Sequence of chain 2.A:
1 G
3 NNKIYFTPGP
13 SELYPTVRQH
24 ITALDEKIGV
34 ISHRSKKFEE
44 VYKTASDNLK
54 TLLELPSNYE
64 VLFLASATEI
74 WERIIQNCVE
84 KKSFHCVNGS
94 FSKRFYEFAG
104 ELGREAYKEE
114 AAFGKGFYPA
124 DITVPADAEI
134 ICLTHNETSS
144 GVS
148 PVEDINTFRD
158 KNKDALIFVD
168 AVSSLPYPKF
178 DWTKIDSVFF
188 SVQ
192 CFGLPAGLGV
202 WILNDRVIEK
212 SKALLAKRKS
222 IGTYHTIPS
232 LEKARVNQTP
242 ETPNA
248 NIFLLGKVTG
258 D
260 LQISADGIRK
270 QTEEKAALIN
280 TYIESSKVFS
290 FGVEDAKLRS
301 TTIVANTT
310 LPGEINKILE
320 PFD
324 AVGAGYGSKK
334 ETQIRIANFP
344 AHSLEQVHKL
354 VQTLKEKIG

Binding-site contacts:
Ligand atom C contacts residue P331 of chain 2.M at 4.2 Å.
Ligand atom OG contacts residue THR243 of chain 1.A at 4.1 Å.
Ligand atom OG contacts residue PHE94 of chain 2.A at 3.8 Å.
Ligand atom CB contacts residue PHE94 of chain 2.A at 3.7 Å (hydrophobic).
Ligand atom C contacts residue ARG37 of chain 1.A at 3.6 Å.
Ligand atom O contacts residue ARG37 of chain 1.A at 4.0 Å.
Ligand atom OG contacts residue GLY11 of chain 2.A at 3.9 Å.
Ligand atom OXT contacts residue TYR329 of chain 2.A at 3.7 Å.
Ligand atom C contacts residue TYR329 of chain 2.A at 3.3 Å (hydrophobic).
Ligand atom CA contacts residue TYR329 of chain 2.A at 4.3 Å (hydrophobic).
Ligand atom C contacts residue HIS36 of chain 1.A at 4.3 Å.
Ligand atom OXT contacts residue P331 of chain 2.M at 3.2 Å.
Ligand atom CB contacts residue HIS36 of chain 1.A at 3.5 Å.
Ligand atom OXT contacts residue P331 of chain 1.D at 3.9 Å.
Ligand atom CA contacts residue PHE94 of chain 2.A at 3.6 Å (hydrophobic).
Ligand atom O contacts residue P331 of chain 1.D at 3.6 Å.
Ligand atom CB contacts residue TYR329 of chain 2.A at 4.4 Å (hydrophobic).
Ligand atom OXT contacts residue HIS36 of chain 1.A at 4.3 Å.
Ligand atom OG contacts residue HIS36 of chain 1.A at 3.5 Å.
Ligand atom CA contacts residue ARG37 of chain 1.A at 4.2 Å.
Ligand atom O contacts residue PHE94 of chain 2.A at 4.3 Å.
Ligand atom C contacts residue P331 of chain 1.D at 4.2 Å.
Ligand atom N contacts residue ARG37 of chain 1.A at 3.2 Å (salt-bridge).
Ligand atom OXT contacts residue ARG37 of chain 1.A at 3.0 Å (salt-bridge).
Ligand atom CA contacts residue HIS36 of chain 1.A at 3.7 Å.
Ligand atom CB contacts residue P331 of chain 2.M at 4.4 Å.
Ligand atom N contacts residue HIS36 of chain 1.A at 2.8 Å (h-bond).
Ligand atom N contacts residue THR243 of chain 1.A at 4.1 Å.
Ligand atom N contacts residue LLP191 of chain 2.A at 4.5 Å.
Ligand atom O contacts residue TYR329 of chain 2.A at 2.5 Å (h-bond).
Ligand atom OG contacts residue LLP191 of chain 2.A at 3.5 Å.
Ligand atom C contacts residue PHE94 of chain 2.A at 4.2 Å (hydrophobic).
Ligand atom N contacts residue PRO241 of chain 1.A at 4.5 Å.

Sequence of chain 1.A:
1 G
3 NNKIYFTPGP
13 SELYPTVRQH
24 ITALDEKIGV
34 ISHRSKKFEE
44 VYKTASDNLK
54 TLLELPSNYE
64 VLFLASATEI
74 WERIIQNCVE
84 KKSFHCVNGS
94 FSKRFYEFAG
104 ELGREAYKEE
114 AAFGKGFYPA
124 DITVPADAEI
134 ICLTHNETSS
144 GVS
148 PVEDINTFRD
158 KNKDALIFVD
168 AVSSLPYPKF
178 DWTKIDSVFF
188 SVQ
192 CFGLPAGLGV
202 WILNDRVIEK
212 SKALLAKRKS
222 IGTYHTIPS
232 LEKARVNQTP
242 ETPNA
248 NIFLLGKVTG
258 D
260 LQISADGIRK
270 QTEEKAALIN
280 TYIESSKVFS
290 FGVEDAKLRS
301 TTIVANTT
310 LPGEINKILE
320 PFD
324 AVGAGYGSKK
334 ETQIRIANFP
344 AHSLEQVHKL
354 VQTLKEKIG

A protein and the small-molecule ligand that binds it are described below.
Small molecule (SMILES): N[C@@H](CO)C(=O)O